Binding-site contacts:
Ligand atom C5 contacts residue HIS628 of chain 2.J at 4.2 Å.
Ligand atom N1 contacts residue HIS630 of chain 1.J at 4.2 Å.
Ligand atom C2 contacts residue HIS630 of chain 1.J at 3.2 Å.
Ligand atom O2 contacts residue ASP626 of chain 2.J at 4.1 Å.
Ligand atom N1 contacts residue HIS628 of chain 2.J at 2.5 Å (h-bond).
Ligand atom O2 contacts residue HIS628 of chain 2.J at 3.5 Å (h-bond).
Ligand atom N4 contacts residue PRO631 of chain 1.J at 4.4 Å.
Ligand atom C4 contacts residue HIS630 of chain 1.J at 3.2 Å.
Ligand atom N3 contacts residue HIS630 of chain 1.J at 2.6 Å (h-bond).
Ligand atom O2 contacts residue HIS630 of chain 1.J at 3.5 Å.
Ligand atom N4 contacts residue PHE629 of chain 1.J at 4.4 Å.
Ligand atom O2 contacts residue GLY627 of chain 2.J at 3.8 Å.
Ligand atom C5 contacts residue HIS630 of chain 1.J at 4.3 Å.
Ligand atom N1 contacts residue PHE629 of chain 2.J at 4.1 Å.
Ligand atom C2 contacts residue HIS628 of chain 2.J at 3.3 Å.
Ligand atom N4 contacts residue HIS630 of chain 1.J at 3.0 Å.
Ligand atom C6 contacts residue HIS628 of chain 2.J at 3.1 Å.
Ligand atom N1 contacts residue TRP607 of chain 1.J at 4.5 Å.
Ligand atom C6 contacts residue PHE629 of chain 2.J at 4.0 Å (hydrophobic).
Ligand atom N3 contacts residue HIS628 of chain 2.J at 4.3 Å.
Ligand atom C5 contacts residue PHE629 of chain 1.J at 4.0 Å (hydrophobic).

A small-molecule ligand and the protein it binds are described below.
Small molecule (SMILES): Nc1ccnc(=O)[nH]1

Sequence of chain 2.J:
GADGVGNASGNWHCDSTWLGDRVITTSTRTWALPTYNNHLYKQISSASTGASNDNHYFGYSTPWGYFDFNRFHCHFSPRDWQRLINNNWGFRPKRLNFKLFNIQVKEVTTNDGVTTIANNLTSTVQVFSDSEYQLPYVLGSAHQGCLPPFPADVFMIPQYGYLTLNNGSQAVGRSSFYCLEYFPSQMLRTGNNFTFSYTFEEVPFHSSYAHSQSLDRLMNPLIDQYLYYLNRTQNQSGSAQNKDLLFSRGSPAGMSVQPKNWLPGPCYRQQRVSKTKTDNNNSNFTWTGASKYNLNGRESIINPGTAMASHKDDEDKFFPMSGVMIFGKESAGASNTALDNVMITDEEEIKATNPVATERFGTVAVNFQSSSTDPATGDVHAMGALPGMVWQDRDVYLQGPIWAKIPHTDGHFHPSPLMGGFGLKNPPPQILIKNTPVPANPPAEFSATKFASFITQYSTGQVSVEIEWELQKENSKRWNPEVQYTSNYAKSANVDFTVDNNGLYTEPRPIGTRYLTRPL

Sequence of chain 1.J:
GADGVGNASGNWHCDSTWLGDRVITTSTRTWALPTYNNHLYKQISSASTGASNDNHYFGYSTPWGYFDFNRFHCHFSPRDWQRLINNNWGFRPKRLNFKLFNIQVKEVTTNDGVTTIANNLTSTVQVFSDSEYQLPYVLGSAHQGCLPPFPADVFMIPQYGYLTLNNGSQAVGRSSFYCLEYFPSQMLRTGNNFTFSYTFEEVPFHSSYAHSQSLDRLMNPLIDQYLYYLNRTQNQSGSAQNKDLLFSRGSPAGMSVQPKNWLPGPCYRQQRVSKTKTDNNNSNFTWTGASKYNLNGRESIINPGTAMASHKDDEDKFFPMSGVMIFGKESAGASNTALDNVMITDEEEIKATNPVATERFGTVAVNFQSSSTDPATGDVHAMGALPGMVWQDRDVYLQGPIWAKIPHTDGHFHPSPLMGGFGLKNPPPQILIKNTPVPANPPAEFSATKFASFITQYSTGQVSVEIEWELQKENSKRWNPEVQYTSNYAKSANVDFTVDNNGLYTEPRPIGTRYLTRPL